Sequence of chain 1.C:
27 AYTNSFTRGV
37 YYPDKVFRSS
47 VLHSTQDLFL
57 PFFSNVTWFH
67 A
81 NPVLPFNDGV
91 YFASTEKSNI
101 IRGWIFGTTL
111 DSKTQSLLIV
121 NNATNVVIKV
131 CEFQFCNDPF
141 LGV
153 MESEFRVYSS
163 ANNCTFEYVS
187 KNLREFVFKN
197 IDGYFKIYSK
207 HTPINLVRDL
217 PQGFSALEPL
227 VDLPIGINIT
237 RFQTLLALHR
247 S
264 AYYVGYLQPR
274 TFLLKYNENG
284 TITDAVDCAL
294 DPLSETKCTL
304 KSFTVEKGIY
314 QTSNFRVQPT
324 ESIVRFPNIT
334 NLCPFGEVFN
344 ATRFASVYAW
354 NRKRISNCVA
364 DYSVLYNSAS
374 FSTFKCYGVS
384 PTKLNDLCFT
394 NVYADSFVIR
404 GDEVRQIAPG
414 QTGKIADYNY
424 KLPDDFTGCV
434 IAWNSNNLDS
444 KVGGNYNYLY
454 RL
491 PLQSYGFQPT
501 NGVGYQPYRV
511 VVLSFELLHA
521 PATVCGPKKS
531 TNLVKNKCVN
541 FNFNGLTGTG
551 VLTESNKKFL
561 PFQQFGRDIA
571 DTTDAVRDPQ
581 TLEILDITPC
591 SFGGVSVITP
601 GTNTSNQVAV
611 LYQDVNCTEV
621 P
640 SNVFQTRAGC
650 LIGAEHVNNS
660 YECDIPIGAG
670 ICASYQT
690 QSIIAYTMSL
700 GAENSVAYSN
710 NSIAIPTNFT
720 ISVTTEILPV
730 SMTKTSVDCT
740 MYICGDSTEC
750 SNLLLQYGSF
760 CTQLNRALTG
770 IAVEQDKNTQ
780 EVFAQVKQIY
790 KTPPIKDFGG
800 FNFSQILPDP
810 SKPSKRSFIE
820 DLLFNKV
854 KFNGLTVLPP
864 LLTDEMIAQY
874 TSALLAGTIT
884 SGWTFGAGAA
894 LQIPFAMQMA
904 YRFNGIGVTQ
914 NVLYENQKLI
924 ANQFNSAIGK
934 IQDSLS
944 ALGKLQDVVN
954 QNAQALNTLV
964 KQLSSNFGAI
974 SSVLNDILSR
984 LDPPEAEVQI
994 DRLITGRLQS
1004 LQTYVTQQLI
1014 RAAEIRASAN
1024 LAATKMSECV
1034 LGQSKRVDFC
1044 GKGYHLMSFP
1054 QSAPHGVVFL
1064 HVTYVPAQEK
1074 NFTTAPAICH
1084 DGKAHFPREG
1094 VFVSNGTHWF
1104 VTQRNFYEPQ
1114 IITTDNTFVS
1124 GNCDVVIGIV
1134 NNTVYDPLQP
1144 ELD

The small molecule below binds the protein below.
Small molecule (SMILES): CC(=O)N[C@@H]1[C@@H](O)[C@H](O)[C@@H](CO)O[C@H]1O

Binding-site contacts:
Ligand atom C5 contacts residue ASN165 of chain 1.C at 3.7 Å.
Ligand atom C2 contacts residue ASN165 of chain 1.C at 2.5 Å.
Ligand atom O6 contacts residue ASN164 of chain 1.C at 4.3 Å.
Ligand atom C1 contacts residue GLU132 of chain 1.C at 3.6 Å.
Ligand atom O5 contacts residue GLU132 of chain 1.C at 4.0 Å.
Ligand atom N2 contacts residue ASN165 of chain 1.C at 2.9 Å (h-bond).
Ligand atom C1 contacts residue ASN165 of chain 1.C at 1.4 Å.
Ligand atom C7 contacts residue ASN165 of chain 1.C at 3.9 Å.
Ligand atom C3 contacts residue ASN165 of chain 1.C at 3.8 Å.
Ligand atom C4 contacts residue ASN165 of chain 1.C at 4.3 Å.
Ligand atom O5 contacts residue ASN165 of chain 1.C at 2.4 Å (h-bond).
Ligand atom C6 contacts residue ASN165 of chain 1.C at 4.4 Å.
Ligand atom O6 contacts residue ASN165 of chain 1.C at 3.8 Å.